Binding-site contacts:
Ligand atom N contacts residue ILE535 of chain 1.GA at 3.7 Å.
Ligand atom O contacts residue HIS409 of chain 1.GA at 3.6 Å.
Ligand atom CD2 contacts residue MET485 of chain 1.GA at 4.0 Å (hydrophobic).
Ligand atom CA contacts residue ILE535 of chain 1.GA at 3.8 Å (hydrophobic).
Ligand atom CD2 contacts residue ALA484 of chain 1.GA at 3.6 Å (hydrophobic).
Ligand atom CD1 contacts residue THR488 of chain 1.GA at 4.2 Å.
Ligand atom CB contacts residue TYR533 of chain 1.GA at 3.6 Å (hydrophobic).
Ligand atom CD contacts residue TYR537 of chain 1.GA at 4.5 Å (hydrophobic).
Ligand atom CE1 contacts residue LEU413 of chain 1.GA at 4.2 Å (hydrophobic).
Ligand atom CD1 contacts residue ILE535 of chain 1.GA at 4.0 Å (hydrophobic).
Ligand atom CB contacts residue TYR537 of chain 1.GA at 3.0 Å (hydrophobic).
Ligand atom ND2 contacts residue TYR533 of chain 1.GA at 3.7 Å.
Ligand atom N contacts residue PRO536 of chain 1.GA at 4.2 Å.
Ligand atom CD1 contacts residue GLN538 of chain 1.GA at 3.1 Å.
Ligand atom O contacts residue LEU534 of chain 1.GA at 4.3 Å.
Ligand atom CB contacts residue GLU481 of chain 1.GA at 3.6 Å.
Ligand atom OD1 contacts residue TYR533 of chain 1.GA at 3.4 Å.
Ligand atom CD1 contacts residue LEU413 of chain 1.GA at 4.1 Å (hydrophobic).
Ligand atom NE2 contacts residue PRO536 of chain 1.GA at 4.2 Å.
Ligand atom CB contacts residue LEU534 of chain 1.GA at 4.3 Å (hydrophobic).
Ligand atom CG contacts residue PRO536 of chain 1.GA at 4.5 Å (hydrophobic).
Ligand atom CD1 contacts residue PHE402 of chain 1.GA at 4.0 Å (hydrophobic).
Ligand atom CG1 contacts residue THR488 of chain 1.GA at 4.2 Å.
Ligand atom CG contacts residue TYR537 of chain 1.GA at 3.2 Å (hydrophobic).
Ligand atom CD2 contacts residue THR488 of chain 1.GA at 4.2 Å.
Ligand atom CB contacts residue THR488 of chain 1.GA at 4.4 Å.
Ligand atom CB contacts residue ILE535 of chain 1.GA at 4.2 Å (hydrophobic).
Ligand atom C contacts residue HIS409 of chain 1.GA at 4.4 Å.
Ligand atom CA contacts residue TYR537 of chain 1.GA at 4.5 Å (hydrophobic).
Ligand atom CD1 contacts residue ILE535 of chain 1.GA at 4.0 Å (hydrophobic).
Ligand atom O contacts residue PRO536 of chain 1.GA at 3.8 Å.
Ligand atom CG contacts residue TYR533 of chain 1.GA at 3.3 Å (hydrophobic).

Sequence of chain 1.GA:
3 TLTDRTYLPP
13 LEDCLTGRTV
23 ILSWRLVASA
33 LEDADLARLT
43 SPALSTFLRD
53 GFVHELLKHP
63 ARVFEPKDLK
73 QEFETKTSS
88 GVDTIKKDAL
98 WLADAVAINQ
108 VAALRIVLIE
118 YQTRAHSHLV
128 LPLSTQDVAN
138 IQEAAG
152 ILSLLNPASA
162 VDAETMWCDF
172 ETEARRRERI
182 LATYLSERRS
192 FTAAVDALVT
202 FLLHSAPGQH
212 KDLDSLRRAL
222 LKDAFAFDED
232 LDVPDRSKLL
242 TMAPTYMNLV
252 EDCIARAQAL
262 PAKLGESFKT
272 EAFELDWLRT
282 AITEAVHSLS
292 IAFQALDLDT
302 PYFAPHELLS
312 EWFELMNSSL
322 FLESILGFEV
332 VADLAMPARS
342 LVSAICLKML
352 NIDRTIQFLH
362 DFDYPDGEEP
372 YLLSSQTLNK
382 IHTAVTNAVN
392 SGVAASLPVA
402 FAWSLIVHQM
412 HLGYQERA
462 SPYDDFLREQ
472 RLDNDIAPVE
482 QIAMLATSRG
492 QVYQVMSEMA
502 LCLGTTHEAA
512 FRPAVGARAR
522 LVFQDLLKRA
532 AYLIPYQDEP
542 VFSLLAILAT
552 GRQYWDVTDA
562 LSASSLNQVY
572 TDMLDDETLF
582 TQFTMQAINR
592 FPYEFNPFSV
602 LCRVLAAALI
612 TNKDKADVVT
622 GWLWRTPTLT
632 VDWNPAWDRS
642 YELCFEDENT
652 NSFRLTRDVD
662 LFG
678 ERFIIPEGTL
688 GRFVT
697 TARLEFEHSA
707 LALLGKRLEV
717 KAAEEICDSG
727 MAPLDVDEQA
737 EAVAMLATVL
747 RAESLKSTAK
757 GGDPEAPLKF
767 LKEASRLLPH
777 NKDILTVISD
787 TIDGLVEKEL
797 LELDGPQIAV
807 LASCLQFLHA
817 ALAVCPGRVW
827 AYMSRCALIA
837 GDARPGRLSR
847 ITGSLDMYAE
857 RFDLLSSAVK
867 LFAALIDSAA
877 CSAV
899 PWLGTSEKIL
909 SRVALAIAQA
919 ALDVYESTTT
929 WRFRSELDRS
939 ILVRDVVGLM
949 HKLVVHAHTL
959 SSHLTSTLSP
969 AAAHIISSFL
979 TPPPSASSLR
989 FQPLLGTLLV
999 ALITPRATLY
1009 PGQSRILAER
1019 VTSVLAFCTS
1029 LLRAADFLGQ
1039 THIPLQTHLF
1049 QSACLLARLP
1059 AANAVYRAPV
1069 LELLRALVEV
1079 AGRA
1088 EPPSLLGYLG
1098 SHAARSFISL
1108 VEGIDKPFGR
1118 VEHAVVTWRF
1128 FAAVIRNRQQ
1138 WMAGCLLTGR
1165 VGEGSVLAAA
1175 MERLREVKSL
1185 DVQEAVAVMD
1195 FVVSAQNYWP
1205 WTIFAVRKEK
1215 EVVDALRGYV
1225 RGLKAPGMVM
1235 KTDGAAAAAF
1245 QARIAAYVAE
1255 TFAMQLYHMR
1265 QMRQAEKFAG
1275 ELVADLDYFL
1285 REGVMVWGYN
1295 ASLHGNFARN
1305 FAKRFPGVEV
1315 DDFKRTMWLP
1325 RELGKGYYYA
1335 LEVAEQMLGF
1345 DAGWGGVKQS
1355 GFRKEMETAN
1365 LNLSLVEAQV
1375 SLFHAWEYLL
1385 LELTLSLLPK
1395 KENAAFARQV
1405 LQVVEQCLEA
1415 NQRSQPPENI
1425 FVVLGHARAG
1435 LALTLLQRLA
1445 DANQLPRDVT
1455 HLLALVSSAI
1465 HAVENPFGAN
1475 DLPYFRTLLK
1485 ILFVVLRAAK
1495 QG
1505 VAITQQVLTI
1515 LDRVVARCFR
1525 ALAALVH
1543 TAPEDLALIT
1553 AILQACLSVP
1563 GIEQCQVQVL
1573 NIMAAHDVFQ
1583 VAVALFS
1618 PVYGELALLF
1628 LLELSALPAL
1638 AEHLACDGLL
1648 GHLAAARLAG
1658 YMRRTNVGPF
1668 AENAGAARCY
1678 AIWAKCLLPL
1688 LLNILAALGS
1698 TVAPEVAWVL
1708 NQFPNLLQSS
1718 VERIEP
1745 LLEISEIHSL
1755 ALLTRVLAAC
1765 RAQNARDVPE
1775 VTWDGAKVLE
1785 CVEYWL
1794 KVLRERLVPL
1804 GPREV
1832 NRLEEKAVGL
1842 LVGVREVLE

The small molecule below binds the protein below.
Small molecule (SMILES): CC[C@H](C)[C@H](NC(=O)[C@H](CO)NC(=O)[C@H](CC(=O)O)NC(=O)[C@@H](N)CCC(=O)O)C(=O)N[C@@H](CC(C)C)C(=O)N[C@@H](CCC(N)=O)C(=O)N1CCC[C@H]1C(=O)NCC(=O)N[C@@H](C)C(=O)N[C@@H](Cc1ccccc1)C(=O)N[C@@H](CO)C(=O)N[C@@H](C)C(=O)N[C@H](C=O)CC(N)=O